Binding-site contacts:
Ligand atom C26 contacts residue ARG446 of chain 1.B at 3.4 Å.
Ligand atom O27 contacts residue ARG446 of chain 1.B at 3.0 Å (salt-bridge).
Ligand atom C9 contacts residue ARG382 of chain 1.B at 3.4 Å.
Ligand atom S contacts residue ARG428 of chain 1.B at 3.6 Å (salt-bridge).
Ligand atom C25 contacts residue ARG327 of chain 1.B at 3.6 Å.
Ligand atom C7 contacts residue THR305 of chain 1.B at 3.4 Å.
Ligand atom O19 contacts residue ARG327 of chain 1.B at 3.0 Å (salt-bridge).
Ligand atom C17 contacts residue ARG327 of chain 1.B at 3.6 Å.
Ligand atom C25 contacts residue TRP431 of chain 1.B at 3.5 Å (hydrophobic).
Ligand atom C5 contacts residue SER299 of chain 1.B at 3.4 Å.
Ligand atom N contacts residue ASP330 of chain 1.B at 2.8 Å (salt-bridge).
Ligand atom N12 contacts residue PRO301 of chain 1.B at 2.7 Å (h-bond).
Ligand atom C4 contacts residue CYS328 of chain 1.B at 3.6 Å (hydrophobic).
Ligand atom F contacts residue ILE444 of chain 1.B at 3.5 Å.
Ligand atom N contacts residue CYS328 of chain 1.B at 2.8 Å (h-bond).
Ligand atom C16 contacts residue ARG446 of chain 1.B at 3.1 Å.
Ligand atom F contacts residue ALA445 of chain 1.B at 3.3 Å.
Ligand atom C6 contacts residue CYS328 of chain 1.B at 3.4 Å (hydrophobic).
Ligand atom C7 contacts residue VAL303 of chain 1.B at 3.4 Å (hydrophobic).
Ligand atom C10 contacts residue PRO301 of chain 1.B at 3.5 Å (hydrophobic).
Ligand atom C6 contacts residue ALA298 of chain 1.B at 3.3 Å (hydrophobic).
Ligand atom N14 contacts residue PRO301 of chain 1.B at 3.6 Å.
Ligand atom O contacts residue ARG327 of chain 1.B at 3.3 Å (salt-bridge).
Ligand atom O28 contacts residue ARG446 of chain 1.B at 2.9 Å (salt-bridge).
Ligand atom F contacts residue ARG446 of chain 1.B at 3.1 Å.
Ligand atom C13 contacts residue PRO301 of chain 1.B at 3.6 Å (hydrophobic).
Ligand atom C17 contacts residue CYS328 of chain 1.B at 3.6 Å (hydrophobic).
Ligand atom C15 contacts residue ALA448 of chain 1.B at 3.6 Å (hydrophobic).
Ligand atom C9 contacts residue PRO301 of chain 1.B at 3.3 Å (hydrophobic).
Ligand atom C6 contacts residue ALA300 of chain 1.B at 3.2 Å (hydrophobic).
Ligand atom C7 contacts residue CYS328 of chain 1.B at 3.3 Å (hydrophobic).
Ligand atom C9 contacts residue ASP330 of chain 1.B at 3.5 Å.
Ligand atom C17 contacts residue ASP330 of chain 1.B at 3.5 Å.
Ligand atom C5 contacts residue CYS328 of chain 1.B at 3.4 Å (hydrophobic).
Ligand atom O11 contacts residue ARG428 of chain 1.B at 2.8 Å (salt-bridge).
Ligand atom C20 contacts residue ARG327 of chain 1.B at 3.6 Å.
Ligand atom C7 contacts residue ALA300 of chain 1.B at 3.2 Å (hydrophobic).
Ligand atom C16 contacts residue ALA448 of chain 1.B at 3.6 Å (hydrophobic).
Ligand atom C7 contacts residue ASP330 of chain 1.B at 3.6 Å.
Ligand atom C18 contacts residue SER299 of chain 1.B at 3.5 Å.

This small molecule binds to this protein.
Small molecule (SMILES): COc1cc2c(cc1Oc1ccc(C(=O)O)c(F)c1)[C@@](C)(CC(=O)Nc1nccs1)NCC2

Sequence of chain 1.B:
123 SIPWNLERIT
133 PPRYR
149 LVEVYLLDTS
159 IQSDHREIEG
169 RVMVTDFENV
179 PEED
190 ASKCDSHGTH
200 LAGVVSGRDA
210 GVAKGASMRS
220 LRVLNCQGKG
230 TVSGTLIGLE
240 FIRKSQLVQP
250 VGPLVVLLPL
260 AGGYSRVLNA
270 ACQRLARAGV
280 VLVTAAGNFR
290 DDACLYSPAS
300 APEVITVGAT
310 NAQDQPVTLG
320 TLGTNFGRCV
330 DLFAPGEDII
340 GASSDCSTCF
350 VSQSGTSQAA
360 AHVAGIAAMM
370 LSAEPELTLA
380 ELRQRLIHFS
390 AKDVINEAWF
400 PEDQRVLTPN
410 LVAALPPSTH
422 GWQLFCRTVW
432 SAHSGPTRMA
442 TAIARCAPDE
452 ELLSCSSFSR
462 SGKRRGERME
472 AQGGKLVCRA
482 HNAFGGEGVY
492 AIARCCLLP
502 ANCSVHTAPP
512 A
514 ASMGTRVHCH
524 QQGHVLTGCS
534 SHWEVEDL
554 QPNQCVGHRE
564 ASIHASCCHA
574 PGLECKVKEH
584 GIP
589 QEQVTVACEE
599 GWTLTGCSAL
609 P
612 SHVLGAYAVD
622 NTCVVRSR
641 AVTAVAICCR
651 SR